Binding-site contacts:
Ligand atom C3' contacts residue VAL47 of chain 11.A at 4.0 Å (hydrophobic).
Ligand atom C4' contacts residue ARG412 of chain 11.A at 4.4 Å.
Ligand atom C3' contacts residue ASN414 of chain 11.A at 4.5 Å.
Ligand atom C4' contacts residue VAL47 of chain 11.A at 4.1 Å (hydrophobic).
Ligand atom C1' contacts residue ASN414 of chain 11.A at 4.1 Å.
Ligand atom C4' contacts residue ASN414 of chain 11.A at 3.0 Å.
Ligand atom C2' contacts residue VAL47 of chain 11.A at 4.3 Å (hydrophobic).
Ligand atom O3' contacts residue ARG412 of chain 11.A at 4.3 Å.
Ligand atom P contacts residue LYS21 of chain 15.C at 3.4 Å.
Ligand atom OP1 contacts residue ARG18 of chain 15.C at 4.0 Å.
Ligand atom O5' contacts residue ARG412 of chain 11.A at 3.1 Å (salt-bridge).
Ligand atom OP2 contacts residue ARG18 of chain 15.C at 3.7 Å.
Ligand atom C5' contacts residue ARG412 of chain 11.A at 3.0 Å.
Ligand atom OP2 contacts residue LYS21 of chain 15.C at 2.7 Å (salt-bridge).
Ligand atom OP1 contacts residue ARG412 of chain 11.A at 3.8 Å.
Ligand atom O4' contacts residue ASN414 of chain 11.A at 2.9 Å (h-bond).
Ligand atom C5' contacts residue ASN414 of chain 11.A at 3.3 Å.
Ligand atom OP2 contacts residue ARG412 of chain 11.A at 1.4 Å (salt-bridge).
Ligand atom P contacts residue ARG412 of chain 11.A at 2.7 Å.
Ligand atom OP1 contacts residue LYS21 of chain 15.C at 3.9 Å.
Ligand atom O3' contacts residue VAL47 of chain 11.A at 3.1 Å.

Sequence of chain 15.C:
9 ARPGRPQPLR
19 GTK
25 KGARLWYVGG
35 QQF

A protein and the small-molecule ligand that binds it are described below.
Small molecule (SMILES): Nc1ccn([C@H]2C[C@H](O)[C@@H](COP(=O)(O)O)O2)c(=O)n1

Sequence of chain 11.A:
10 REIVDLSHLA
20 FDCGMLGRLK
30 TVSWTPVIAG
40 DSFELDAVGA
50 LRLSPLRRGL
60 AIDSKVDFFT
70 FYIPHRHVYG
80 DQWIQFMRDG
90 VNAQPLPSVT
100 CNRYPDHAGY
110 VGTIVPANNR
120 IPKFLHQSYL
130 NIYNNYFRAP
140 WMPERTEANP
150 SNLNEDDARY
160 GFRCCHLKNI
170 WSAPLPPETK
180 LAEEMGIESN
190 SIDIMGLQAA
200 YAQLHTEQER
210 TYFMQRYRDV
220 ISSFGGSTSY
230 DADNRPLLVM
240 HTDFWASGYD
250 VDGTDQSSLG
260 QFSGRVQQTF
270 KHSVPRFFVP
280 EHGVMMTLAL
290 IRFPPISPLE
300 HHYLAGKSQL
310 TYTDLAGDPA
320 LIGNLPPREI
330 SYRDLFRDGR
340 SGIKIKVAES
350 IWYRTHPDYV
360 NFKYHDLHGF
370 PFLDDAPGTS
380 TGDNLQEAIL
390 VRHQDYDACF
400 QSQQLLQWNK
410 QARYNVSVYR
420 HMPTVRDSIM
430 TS